Sequence of chain 1.A:
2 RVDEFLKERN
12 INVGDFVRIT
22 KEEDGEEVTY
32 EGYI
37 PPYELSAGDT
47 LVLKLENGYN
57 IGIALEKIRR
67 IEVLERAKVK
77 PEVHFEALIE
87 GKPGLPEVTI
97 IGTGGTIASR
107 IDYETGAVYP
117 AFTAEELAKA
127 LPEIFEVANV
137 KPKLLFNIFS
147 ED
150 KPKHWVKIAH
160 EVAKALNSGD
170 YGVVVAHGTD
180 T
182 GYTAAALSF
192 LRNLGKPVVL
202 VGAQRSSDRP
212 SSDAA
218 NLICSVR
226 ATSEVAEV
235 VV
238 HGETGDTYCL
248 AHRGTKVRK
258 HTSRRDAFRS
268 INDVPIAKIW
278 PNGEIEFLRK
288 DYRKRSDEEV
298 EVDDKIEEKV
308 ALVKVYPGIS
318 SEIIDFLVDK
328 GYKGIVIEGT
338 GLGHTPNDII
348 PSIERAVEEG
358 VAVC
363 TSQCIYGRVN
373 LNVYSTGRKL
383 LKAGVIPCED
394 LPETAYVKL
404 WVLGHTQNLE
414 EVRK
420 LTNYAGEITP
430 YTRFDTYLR

Sequence of chain 1.B:
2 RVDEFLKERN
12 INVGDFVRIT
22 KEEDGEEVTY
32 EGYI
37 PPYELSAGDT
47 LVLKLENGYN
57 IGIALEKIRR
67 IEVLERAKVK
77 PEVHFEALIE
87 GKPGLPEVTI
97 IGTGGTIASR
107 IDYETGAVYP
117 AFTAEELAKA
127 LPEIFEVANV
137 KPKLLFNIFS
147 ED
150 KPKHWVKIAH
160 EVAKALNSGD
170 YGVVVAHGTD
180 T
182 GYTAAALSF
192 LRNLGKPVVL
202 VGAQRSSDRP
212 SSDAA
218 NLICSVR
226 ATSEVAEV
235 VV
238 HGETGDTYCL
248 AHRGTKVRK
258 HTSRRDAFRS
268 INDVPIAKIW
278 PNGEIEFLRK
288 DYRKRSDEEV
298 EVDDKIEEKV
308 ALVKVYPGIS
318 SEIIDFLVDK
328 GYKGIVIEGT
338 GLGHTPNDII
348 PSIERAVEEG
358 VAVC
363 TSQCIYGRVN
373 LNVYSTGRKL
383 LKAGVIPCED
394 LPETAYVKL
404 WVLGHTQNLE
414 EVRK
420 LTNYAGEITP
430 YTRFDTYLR

A small-molecule ligand and the protein it binds are described below.
Small molecule (SMILES): N[C@@H](CC(=O)O)C(=O)O

Binding-site contacts:
Ligand atom OD1 contacts residue ASP179 of chain 1.B at 4.4 Å.
Ligand atom C contacts residue THR178 of chain 1.B at 4.5 Å.
Ligand atom CA contacts residue ASP179 of chain 1.B at 3.2 Å.
Ligand atom O contacts residue SER146 of chain 1.B at 2.5 Å (h-bond).
Ligand atom C contacts residue ASP179 of chain 1.B at 3.3 Å.
Ligand atom OD1 contacts residue THR178 of chain 1.B at 2.9 Å (h-bond).
Ligand atom N contacts residue ASP179 of chain 1.B at 3.3 Å (salt-bridge).
Ligand atom C contacts residue SER146 of chain 1.B at 3.7 Å.
Ligand atom CG contacts residue ALA204 of chain 1.B at 4.3 Å (hydrophobic).
Ligand atom CA contacts residue TYR376 of chain 1.A at 4.2 Å (hydrophobic).
Ligand atom CB contacts residue TYR376 of chain 1.A at 3.9 Å (hydrophobic).
Ligand atom CA contacts residue GLU147 of chain 1.B at 3.9 Å.
Ligand atom O contacts residue GLY177 of chain 1.B at 3.7 Å.
Ligand atom CB contacts residue ASP179 of chain 1.B at 2.7 Å.
Ligand atom OD2 contacts residue TYR376 of chain 1.A at 3.2 Å (h-bond).
Ligand atom OXT contacts residue ASP179 of chain 1.B at 4.5 Å.
Ligand atom CG contacts residue THR178 of chain 1.B at 3.1 Å.
Ligand atom OXT contacts residue GLU147 of chain 1.B at 4.1 Å.
Ligand atom CB contacts residue THR178 of chain 1.B at 4.2 Å.
Ligand atom OXT contacts residue SER146 of chain 1.B at 4.1 Å.
Ligand atom OD2 contacts residue THR178 of chain 1.B at 3.0 Å (h-bond).
Ligand atom CG contacts residue TYR376 of chain 1.A at 3.9 Å (hydrophobic).
Ligand atom OD2 contacts residue ALA204 of chain 1.B at 3.7 Å.
Ligand atom C contacts residue GLU147 of chain 1.B at 4.0 Å.
Ligand atom O contacts residue THR178 of chain 1.B at 3.6 Å.
Ligand atom OD1 contacts residue ALA204 of chain 1.B at 3.9 Å.
Ligand atom O contacts residue GLU147 of chain 1.B at 4.1 Å.
Ligand atom OD1 contacts residue GLY177 of chain 1.B at 4.1 Å.
Ligand atom C contacts residue GLY177 of chain 1.B at 4.5 Å.
Ligand atom OXT contacts residue PHE145 of chain 1.B at 3.7 Å.
Ligand atom OD2 contacts residue GLN205 of chain 1.B at 3.5 Å (h-bond).
Ligand atom N contacts residue TYR376 of chain 1.A at 3.6 Å.
Ligand atom N contacts residue HIS341 of chain 1.A at 4.1 Å.
Ligand atom CG contacts residue ASP179 of chain 1.B at 3.9 Å.
Ligand atom O contacts residue ASP179 of chain 1.B at 2.8 Å (salt-bridge).
Ligand atom N contacts residue GLU147 of chain 1.B at 2.7 Å (salt-bridge).